The protein below binds the small molecule below.
Small molecule (SMILES): OC[C@H]1O[C@@](CO)(O[C@H]2O[C@H](CO)[C@@H](O)[C@H](O)[C@H]2O)[C@@H](O)[C@@H]1O

Sequence of chain 1.G:
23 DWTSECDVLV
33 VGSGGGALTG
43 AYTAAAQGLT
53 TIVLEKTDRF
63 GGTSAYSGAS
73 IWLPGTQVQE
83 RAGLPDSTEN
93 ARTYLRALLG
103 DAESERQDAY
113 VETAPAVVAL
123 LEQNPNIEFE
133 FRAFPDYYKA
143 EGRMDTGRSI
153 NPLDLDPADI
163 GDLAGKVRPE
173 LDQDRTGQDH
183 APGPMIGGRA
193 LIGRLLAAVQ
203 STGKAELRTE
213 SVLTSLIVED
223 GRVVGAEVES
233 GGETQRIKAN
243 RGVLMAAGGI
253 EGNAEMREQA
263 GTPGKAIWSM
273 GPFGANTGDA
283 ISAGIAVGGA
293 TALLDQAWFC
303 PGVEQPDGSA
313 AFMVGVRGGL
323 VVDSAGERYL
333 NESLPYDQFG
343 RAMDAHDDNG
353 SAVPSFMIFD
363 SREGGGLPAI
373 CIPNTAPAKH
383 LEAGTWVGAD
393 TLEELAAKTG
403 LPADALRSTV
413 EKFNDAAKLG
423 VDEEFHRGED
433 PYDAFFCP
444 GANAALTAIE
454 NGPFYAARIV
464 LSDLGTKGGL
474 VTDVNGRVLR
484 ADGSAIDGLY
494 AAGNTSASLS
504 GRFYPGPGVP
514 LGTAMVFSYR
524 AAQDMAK

Sequence of chain 1.H:
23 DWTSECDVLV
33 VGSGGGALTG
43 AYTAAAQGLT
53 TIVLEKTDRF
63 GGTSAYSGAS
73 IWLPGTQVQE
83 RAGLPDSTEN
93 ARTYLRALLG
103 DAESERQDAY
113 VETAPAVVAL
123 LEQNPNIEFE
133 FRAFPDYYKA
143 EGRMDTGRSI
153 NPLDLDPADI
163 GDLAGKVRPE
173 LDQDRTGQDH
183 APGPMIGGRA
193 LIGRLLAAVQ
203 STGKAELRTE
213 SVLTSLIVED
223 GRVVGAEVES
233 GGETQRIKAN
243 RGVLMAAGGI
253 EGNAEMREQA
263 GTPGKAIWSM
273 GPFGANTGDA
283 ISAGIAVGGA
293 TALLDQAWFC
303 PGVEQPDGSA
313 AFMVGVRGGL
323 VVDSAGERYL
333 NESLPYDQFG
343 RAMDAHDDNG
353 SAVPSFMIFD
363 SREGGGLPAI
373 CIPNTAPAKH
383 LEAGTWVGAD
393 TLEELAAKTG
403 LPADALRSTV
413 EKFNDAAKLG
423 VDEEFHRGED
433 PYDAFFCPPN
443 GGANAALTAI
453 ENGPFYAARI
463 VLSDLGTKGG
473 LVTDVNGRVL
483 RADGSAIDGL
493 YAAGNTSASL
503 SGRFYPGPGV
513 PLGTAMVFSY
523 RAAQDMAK

Binding-site contacts:
Ligand atom O1 contacts residue ASP158 of chain 1.H at 3.6 Å.
Ligand atom O4 contacts residue ASP158 of chain 1.H at 4.2 Å.
Ligand atom O5 contacts residue ARG134 of chain 1.G at 3.5 Å (salt-bridge).
Ligand atom C1 contacts residue ASP158 of chain 1.H at 3.7 Å.
Ligand atom C6 contacts residue ASP156 of chain 1.G at 3.4 Å.
Ligand atom C6 contacts residue PG41 of chain 1.BB at 4.0 Å.
Ligand atom O4 contacts residue GLY185 of chain 1.H at 3.4 Å (h-bond).
Ligand atom O6 contacts residue PRO184 of chain 1.H at 4.1 Å.
Ligand atom O6 contacts residue PG41 of chain 1.BB at 4.0 Å.
Ligand atom O4 contacts residue PRO159 of chain 1.H at 3.6 Å.
Ligand atom O6 contacts residue ILE188 of chain 1.G at 3.8 Å.
Ligand atom O4 contacts residue ASP156 of chain 1.G at 2.4 Å (salt-bridge).
Ligand atom C6 contacts residue ILE188 of chain 1.G at 3.9 Å (hydrophobic).
Ligand atom C4 contacts residue PRO186 of chain 1.H at 3.7 Å (hydrophobic).
Ligand atom C5 contacts residue ASP156 of chain 1.G at 4.2 Å.
Ligand atom C6 contacts residue PRO186 of chain 1.H at 3.8 Å (hydrophobic).
Ligand atom O4 contacts residue PRO184 of chain 1.H at 3.8 Å.
Ligand atom O6 contacts residue ARG134 of chain 1.G at 3.2 Å (salt-bridge).
Ligand atom C4 contacts residue ASP156 of chain 1.G at 3.3 Å.
Ligand atom C6 contacts residue ARG134 of chain 1.G at 4.2 Å.
Ligand atom O6 contacts residue ASP156 of chain 1.G at 2.5 Å (salt-bridge).
Ligand atom C5 contacts residue PRO186 of chain 1.H at 3.8 Å (hydrophobic).
Ligand atom O6 contacts residue PRO186 of chain 1.H at 3.9 Å.
Ligand atom O4 contacts residue PRO186 of chain 1.H at 4.0 Å.
Ligand atom C4 contacts residue GLY185 of chain 1.H at 3.9 Å.
Ligand atom O3 contacts residue ASP158 of chain 1.H at 3.5 Å.
Ligand atom C6 contacts residue PRO184 of chain 1.H at 3.9 Å (hydrophobic).
Ligand atom C2 contacts residue ASP158 of chain 1.H at 4.4 Å.
Ligand atom O3 contacts residue PRO159 of chain 1.H at 4.4 Å.
Ligand atom C5 contacts residue ARG134 of chain 1.G at 4.4 Å.
Ligand atom O6 contacts residue GLY185 of chain 1.H at 3.9 Å.
Ligand atom C3 contacts residue ASP158 of chain 1.H at 3.7 Å.
Ligand atom O3 contacts residue PRO186 of chain 1.H at 3.6 Å.
Ligand atom C2 contacts residue ARG134 of chain 1.G at 4.1 Å.
Ligand atom O4 contacts residue PRO186 of chain 1.H at 3.7 Å.
Ligand atom C4 contacts residue PRO184 of chain 1.H at 4.4 Å (hydrophobic).
Ligand atom O3 contacts residue ASP156 of chain 1.G at 4.5 Å.
Ligand atom C1 contacts residue ARG134 of chain 1.G at 4.2 Å.
Ligand atom C3 contacts residue ASP156 of chain 1.G at 4.5 Å.
Ligand atom C4 contacts residue ARG134 of chain 1.G at 4.3 Å.